This small molecule binds to this protein.
Small molecule (SMILES): O=S(Cc1ccccc1)c1ccccc1

Binding-site contacts:
Ligand atom C10 contacts residue PHE71 of chain 2.A at 3.5 Å (hydrophobic).
Ligand atom C3 contacts residue IKF1 of chain 2.E at 3.7 Å.
Ligand atom C contacts residue VAL237 of chain 2.A at 3.2 Å (hydrophobic).
Ligand atom C8 contacts residue GLY325 of chain 2.A at 3.8 Å.
Ligand atom C11 contacts residue VAL210 of chain 2.A at 3.8 Å (hydrophobic).
Ligand atom C8 contacts residue CYS69 of chain 2.A at 3.9 Å (hydrophobic).
Ligand atom C9 contacts residue FAD1 of chain 2.C at 3.9 Å.
Ligand atom C2 contacts residue VAL237 of chain 2.A at 3.2 Å (hydrophobic).
Ligand atom C12 contacts residue VAL210 of chain 2.A at 4.0 Å (hydrophobic).
Ligand atom C3 contacts residue ALA222 of chain 2.A at 3.8 Å (hydrophobic).
Ligand atom C5 contacts residue GLU220 of chain 2.A at 3.4 Å.
Ligand atom C8 contacts residue PHE224 of chain 2.A at 3.6 Å (hydrophobic).
Ligand atom C10 contacts residue VAL210 of chain 2.A at 4.0 Å (hydrophobic).
Ligand atom C6 contacts residue ILE323 of chain 2.A at 2.9 Å (hydrophobic).
Ligand atom C2 contacts residue GLU239 of chain 2.A at 3.3 Å.
Ligand atom C4 contacts residue ALA222 of chain 2.A at 3.2 Å (hydrophobic).
Ligand atom S contacts residue VAL237 of chain 2.A at 3.8 Å.
Ligand atom C4 contacts residue IKF1 of chain 2.E at 2.9 Å.
Ligand atom O contacts residue VAL237 of chain 2.A at 3.7 Å.
Ligand atom C6 contacts residue PRO322 of chain 2.A at 3.1 Å (hydrophobic).
Ligand atom C3 contacts residue ILE323 of chain 2.A at 3.6 Å (hydrophobic).
Ligand atom S contacts residue PRO322 of chain 2.A at 3.7 Å.
Ligand atom C7 contacts residue GLY325 of chain 2.A at 4.0 Å.
Ligand atom C9 contacts residue CYS69 of chain 2.A at 3.3 Å (hydrophobic).
Ligand atom O contacts residue FAD1 of chain 2.C at 3.7 Å.
Ligand atom C1 contacts residue GLU239 of chain 2.A at 3.2 Å.
Ligand atom C1 contacts residue GLU220 of chain 2.A at 3.6 Å.
Ligand atom C11 contacts residue PHE406 of chain 2.A at 3.4 Å (hydrophobic).
Ligand atom C8 contacts residue FAD1 of chain 2.C at 3.3 Å.
Ligand atom C11 contacts residue THR324 of chain 2.A at 4.0 Å.
Ligand atom C9 contacts residue GLY325 of chain 2.A at 3.9 Å.
Ligand atom C5 contacts residue TYR221 of chain 2.A at 3.3 Å (hydrophobic).
Ligand atom O contacts residue SER67 of chain 2.A at 3.6 Å.
Ligand atom C1 contacts residue VAL237 of chain 2.A at 3.2 Å (hydrophobic).
Ligand atom O contacts residue PRO322 of chain 2.A at 2.9 Å (h-bond).
Ligand atom C5 contacts residue ALA222 of chain 2.A at 3.1 Å (hydrophobic).
Ligand atom C contacts residue ALA222 of chain 2.A at 3.1 Å (hydrophobic).
Ligand atom C5 contacts residue IKF1 of chain 2.E at 3.3 Å.
Ligand atom C contacts residue TYR221 of chain 2.A at 3.3 Å (hydrophobic).
Ligand atom C contacts residue GLU220 of chain 2.A at 3.0 Å.

Sequence of chain 2.A:
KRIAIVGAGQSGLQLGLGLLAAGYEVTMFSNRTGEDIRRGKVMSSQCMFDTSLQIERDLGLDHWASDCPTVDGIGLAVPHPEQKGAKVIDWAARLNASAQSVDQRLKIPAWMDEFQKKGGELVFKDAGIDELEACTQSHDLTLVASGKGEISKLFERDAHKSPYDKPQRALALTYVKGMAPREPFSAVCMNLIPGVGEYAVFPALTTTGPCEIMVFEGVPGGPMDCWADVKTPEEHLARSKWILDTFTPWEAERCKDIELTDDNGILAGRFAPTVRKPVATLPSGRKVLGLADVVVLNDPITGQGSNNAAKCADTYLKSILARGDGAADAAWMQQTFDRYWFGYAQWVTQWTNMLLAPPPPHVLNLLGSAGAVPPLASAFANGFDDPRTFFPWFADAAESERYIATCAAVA